Sequence of chain 2.B:
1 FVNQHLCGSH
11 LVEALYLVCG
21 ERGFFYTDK

Sequence of chain 3.A:
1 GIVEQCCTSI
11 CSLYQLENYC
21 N

Binding-site contacts:
Ligand atom C2 contacts residue CYS11 of chain 3.A at 3.6 Å (hydrophobic).
Ligand atom C7 contacts residue ALA14 of chain 3.B at 3.7 Å (hydrophobic).
Ligand atom C4 contacts residue LEU6 of chain 2.B at 4.3 Å (hydrophobic).
Ligand atom C3 contacts residue LEU11 of chain 3.B at 4.2 Å (hydrophobic).
Ligand atom C4 contacts residue LEU11 of chain 3.B at 4.0 Å (hydrophobic).
Ligand atom C2 contacts residue HIS5 of chain 2.B at 4.1 Å.
Ligand atom C5 contacts residue LEU11 of chain 3.B at 3.6 Å (hydrophobic).
Ligand atom O1 contacts residue LEU11 of chain 3.B at 4.3 Å.
Ligand atom C7 contacts residue HIS5 of chain 2.B at 4.0 Å.
Ligand atom O1 contacts residue SER9 of chain 3.A at 3.4 Å (h-bond).
Ligand atom C5 contacts residue CYS7 of chain 3.B at 4.4 Å (hydrophobic).
Ligand atom O1 contacts residue CYS6 of chain 3.A at 2.4 Å (h-bond).
Ligand atom C6 contacts residue CYS7 of chain 3.B at 4.2 Å (hydrophobic).
Ligand atom C3 contacts residue HIS5 of chain 2.B at 4.0 Å.
Ligand atom O1 contacts residue VAL2 of chain 2.B at 4.3 Å.
Ligand atom C4 contacts residue HIS5 of chain 2.B at 4.2 Å.
Ligand atom C1 contacts residue CYS11 of chain 3.A at 3.9 Å (hydrophobic).
Ligand atom C2 contacts residue LEU11 of chain 3.B at 4.1 Å (hydrophobic).
Ligand atom C3 contacts residue LEU16 of chain 3.A at 4.4 Å (hydrophobic).
Ligand atom C2 contacts residue LEU16 of chain 3.A at 4.3 Å (hydrophobic).
Ligand atom C1 contacts residue HIS5 of chain 2.B at 4.4 Å.
Ligand atom C1 contacts residue LEU11 of chain 3.B at 3.7 Å (hydrophobic).
Ligand atom C6 contacts residue LEU11 of chain 3.B at 3.4 Å (hydrophobic).
Ligand atom O1 contacts residue CYS11 of chain 3.A at 2.9 Å (h-bond).
Ligand atom C5 contacts residue HIS10 of chain 3.B at 3.7 Å.
Ligand atom C6 contacts residue VAL2 of chain 2.B at 4.3 Å (hydrophobic).
Ligand atom C7 contacts residue LEU16 of chain 3.A at 3.9 Å (hydrophobic).
Ligand atom O1 contacts residue ILE10 of chain 3.A at 3.6 Å.
Ligand atom O1 contacts residue CYS7 of chain 3.A at 4.4 Å.
Ligand atom C7 contacts residue LEU17 of chain 2.D at 3.3 Å (hydrophobic).
Ligand atom C5 contacts residue LEU6 of chain 2.B at 3.4 Å (hydrophobic).
Ligand atom C6 contacts residue LEU6 of chain 2.B at 4.2 Å (hydrophobic).
Ligand atom C6 contacts residue CYS6 of chain 3.A at 3.4 Å (hydrophobic).
Ligand atom C4 contacts residue HIS10 of chain 3.B at 3.6 Å.
Ligand atom C1 contacts residue CYS6 of chain 3.A at 3.3 Å (hydrophobic).

The protein below binds the small molecule below.
Small molecule (SMILES): Cc1cccc(O)c1

Sequence of chain 3.B:
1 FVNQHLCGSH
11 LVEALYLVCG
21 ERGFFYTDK

Sequence of chain 2.D:
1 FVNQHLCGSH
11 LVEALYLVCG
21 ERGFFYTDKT